The small molecule below binds the protein below.
Small molecule (SMILES): OC[C@H]1O[C@H](O)[C@@H](O)[C@@H](O)[C@@H]1O

Sequence of chain 2.A:
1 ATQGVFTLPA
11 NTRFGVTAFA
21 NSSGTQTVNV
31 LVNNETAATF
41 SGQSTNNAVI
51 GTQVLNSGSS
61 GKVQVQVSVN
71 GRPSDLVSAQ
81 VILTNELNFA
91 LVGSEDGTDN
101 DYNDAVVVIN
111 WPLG

Sequence of chain 4.A:
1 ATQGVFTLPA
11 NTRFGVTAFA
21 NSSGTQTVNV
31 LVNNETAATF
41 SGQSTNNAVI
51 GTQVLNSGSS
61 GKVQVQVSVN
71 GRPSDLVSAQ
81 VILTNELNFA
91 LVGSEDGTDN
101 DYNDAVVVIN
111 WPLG

Binding-site contacts:
Ligand atom C4 contacts residue ASP96 of chain 4.A at 3.5 Å.
Ligand atom O5 contacts residue SER22 of chain 4.A at 3.5 Å (h-bond).
Ligand atom C4 contacts residue CA1 of chain 4.D at 3.9 Å.
Ligand atom C2 contacts residue ASP99 of chain 4.A at 4.0 Å.
Ligand atom C3 contacts residue CA1 of chain 4.C at 3.4 Å.
Ligand atom O4 contacts residue ASP99 of chain 4.A at 3.6 Å.
Ligand atom C5 contacts residue ASP96 of chain 4.A at 3.9 Å.
Ligand atom O3 contacts residue CA1 of chain 4.C at 2.5 Å.
Ligand atom O2 contacts residue ASP104 of chain 4.A at 3.7 Å.
Ligand atom C3 contacts residue ASP101 of chain 4.A at 4.2 Å.
Ligand atom O5 contacts residue SER23 of chain 4.A at 3.1 Å (h-bond).
Ligand atom O4 contacts residue CA1 of chain 4.C at 2.7 Å.
Ligand atom C5 contacts residue SER23 of chain 4.A at 3.9 Å.
Ligand atom C2 contacts residue CA1 of chain 4.D at 3.3 Å.
Ligand atom O6 contacts residue SER23 of chain 4.A at 2.6 Å (h-bond).
Ligand atom C4 contacts residue ASP104 of chain 4.A at 3.2 Å.
Ligand atom C1 contacts residue SER23 of chain 4.A at 3.9 Å.
Ligand atom O2 contacts residue GLY114 of chain 2.A at 2.5 Å (h-bond).
Ligand atom C6 contacts residue ASP96 of chain 4.A at 3.2 Å.
Ligand atom O3 contacts residue CA1 of chain 4.D at 2.4 Å.
Ligand atom O2 contacts residue CA1 of chain 4.D at 2.4 Å.
Ligand atom C4 contacts residue CA1 of chain 4.C at 3.4 Å.
Ligand atom O4 contacts residue GLU95 of chain 4.A at 3.5 Å (salt-bridge).
Ligand atom O3 contacts residue ASP104 of chain 4.A at 2.9 Å (salt-bridge).
Ligand atom C6 contacts residue SER22 of chain 4.A at 3.3 Å.
Ligand atom O2 contacts residue ASN21 of chain 4.A at 2.9 Å (h-bond).
Ligand atom C2 contacts residue GLY114 of chain 2.A at 3.3 Å.
Ligand atom C3 contacts residue ASP104 of chain 4.A at 3.6 Å.
Ligand atom O2 contacts residue SER22 of chain 4.A at 3.2 Å.
Ligand atom O4 contacts residue ASP104 of chain 4.A at 3.4 Å (salt-bridge).
Ligand atom C1 contacts residue GLY114 of chain 2.A at 4.0 Å.
Ligand atom C3 contacts residue ASP99 of chain 4.A at 3.1 Å.
Ligand atom C5 contacts residue SER22 of chain 4.A at 3.6 Å.
Ligand atom C4 contacts residue SER22 of chain 4.A at 3.7 Å.
Ligand atom O4 contacts residue GLY97 of chain 4.A at 3.9 Å.
Ligand atom O3 contacts residue ASP99 of chain 4.A at 2.5 Å (salt-bridge).
Ligand atom O4 contacts residue ASP96 of chain 4.A at 2.7 Å (salt-bridge).
Ligand atom C3 contacts residue CA1 of chain 4.D at 3.3 Å.
Ligand atom O3 contacts residue ASP101 of chain 4.A at 2.9 Å (salt-bridge).
Ligand atom C6 contacts residue SER23 of chain 4.A at 3.4 Å.